Binding-site contacts:
Ligand atom O2B contacts residue SER648 of chain 1.A at 3.5 Å.
Ligand atom O3B contacts residue SER648 of chain 1.A at 3.7 Å.
Ligand atom C5 contacts residue TYR436 of chain 1.A at 3.6 Å (hydrophobic).
Ligand atom PA contacts residue CA1 of chain 1.G at 3.5 Å.
Ligand atom PB contacts residue SER648 of chain 1.A at 3.7 Å.
Ligand atom O1G contacts residue ASP645 of chain 1.A at 3.0 Å (salt-bridge).
Ligand atom O2B contacts residue ASN833 of chain 1.A at 3.1 Å (h-bond).
Ligand atom C3' contacts residue ASN833 of chain 1.A at 3.7 Å.
Ligand atom O3B contacts residue CA1 of chain 1.G at 3.7 Å.
Ligand atom O3G contacts residue LYS790 of chain 1.A at 3.5 Å (salt-bridge).
Ligand atom PG contacts residue CA1 of chain 1.G at 3.4 Å.
Ligand atom O3' contacts residue PRO651 of chain 1.A at 3.6 Å.
Ligand atom O2G contacts residue ARG786 of chain 1.A at 3.2 Å (salt-bridge).
Ligand atom O3G contacts residue ALA647 of chain 1.A at 3.4 Å.
Ligand atom O3G contacts residue ARG786 of chain 1.A at 3.0 Å (salt-bridge).
Ligand atom O1A contacts residue ASP882 of chain 1.A at 3.2 Å (salt-bridge).
Ligand atom O1G contacts residue CA1 of chain 1.G at 2.1 Å.
Ligand atom O1B contacts residue SER648 of chain 1.A at 3.4 Å (h-bond).
Ligand atom O1B contacts residue GLY649 of chain 1.A at 3.0 Å (h-bond).
Ligand atom C5' contacts residue ASP882 of chain 1.A at 3.6 Å.
Ligand atom PG contacts residue ARG786 of chain 1.A at 3.7 Å.
Ligand atom O3G contacts residue SER648 of chain 1.A at 2.9 Å (h-bond).
Ligand atom O3A contacts residue LYS829 of chain 1.A at 2.9 Å (salt-bridge).
Ligand atom O1B contacts residue CA1 of chain 1.G at 2.2 Å.
Ligand atom O3B contacts residue ARG786 of chain 1.A at 3.5 Å (salt-bridge).
Ligand atom O2G contacts residue LYS829 of chain 1.A at 3.4 Å (salt-bridge).
Ligand atom O3' contacts residue GLY649 of chain 1.A at 3.7 Å.
Ligand atom O2A contacts residue LYS829 of chain 1.A at 2.7 Å (salt-bridge).
Ligand atom O3' contacts residue TYR650 of chain 1.A at 2.7 Å (h-bond).
Ligand atom C2' contacts residue TYR650 of chain 1.A at 3.4 Å (hydrophobic).
Ligand atom PA contacts residue LYS829 of chain 1.A at 3.3 Å.
Ligand atom O1B contacts residue VAL646 of chain 1.A at 3.4 Å (h-bond).
Ligand atom O1A contacts residue ASP645 of chain 1.A at 3.4 Å (salt-bridge).
Ligand atom O1A contacts residue CA1 of chain 1.G at 2.2 Å.
Ligand atom O1G contacts residue VAL646 of chain 1.A at 3.2 Å (h-bond).
Ligand atom O3A contacts residue CA1 of chain 1.G at 3.8 Å.
Ligand atom O1B contacts residue ASP882 of chain 1.A at 3.1 Å (salt-bridge).
Ligand atom PB contacts residue CA1 of chain 1.G at 3.4 Å.
Ligand atom O3B contacts residue LYS829 of chain 1.A at 3.3 Å (salt-bridge).
Ligand atom O2 contacts residue TYR836 of chain 1.A at 3.8 Å.

Sequence of chain 1.A:
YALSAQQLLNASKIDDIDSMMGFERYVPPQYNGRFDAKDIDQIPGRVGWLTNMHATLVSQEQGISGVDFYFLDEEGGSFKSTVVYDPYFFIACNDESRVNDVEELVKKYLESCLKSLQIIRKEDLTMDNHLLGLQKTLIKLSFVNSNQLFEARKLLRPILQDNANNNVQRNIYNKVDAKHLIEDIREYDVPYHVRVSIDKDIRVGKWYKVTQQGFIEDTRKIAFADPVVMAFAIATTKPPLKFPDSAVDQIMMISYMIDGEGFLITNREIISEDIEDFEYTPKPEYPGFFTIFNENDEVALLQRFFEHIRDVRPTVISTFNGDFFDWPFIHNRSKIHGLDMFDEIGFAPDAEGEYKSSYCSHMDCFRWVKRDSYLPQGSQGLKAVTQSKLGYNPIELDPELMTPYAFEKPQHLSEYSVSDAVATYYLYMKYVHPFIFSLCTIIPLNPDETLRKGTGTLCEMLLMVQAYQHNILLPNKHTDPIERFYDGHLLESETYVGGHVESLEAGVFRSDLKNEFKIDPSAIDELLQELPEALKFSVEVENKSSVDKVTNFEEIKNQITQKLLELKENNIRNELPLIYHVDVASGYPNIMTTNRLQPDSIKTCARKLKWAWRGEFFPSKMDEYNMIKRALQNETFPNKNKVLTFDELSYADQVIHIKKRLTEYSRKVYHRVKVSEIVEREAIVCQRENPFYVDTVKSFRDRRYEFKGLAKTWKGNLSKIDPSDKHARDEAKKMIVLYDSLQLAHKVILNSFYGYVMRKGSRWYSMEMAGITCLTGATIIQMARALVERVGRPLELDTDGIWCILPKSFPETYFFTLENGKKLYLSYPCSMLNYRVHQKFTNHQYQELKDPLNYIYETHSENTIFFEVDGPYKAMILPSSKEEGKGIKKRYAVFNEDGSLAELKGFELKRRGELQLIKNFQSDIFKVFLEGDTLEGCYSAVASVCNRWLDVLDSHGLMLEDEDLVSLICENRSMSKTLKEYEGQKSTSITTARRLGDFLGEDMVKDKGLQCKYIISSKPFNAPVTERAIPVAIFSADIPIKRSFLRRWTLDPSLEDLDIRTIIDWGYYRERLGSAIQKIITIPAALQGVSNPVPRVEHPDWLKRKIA

This protein binds this small molecule.
Small molecule (SMILES): Nc1ccn([C@H]2C[C@H](O)[C@@H](CO[P](=O)(O)O[P](=O)(O)OP(=O)(O)O)O2)c(=O)n1